The small molecule below binds the protein below.
Small molecule (SMILES): [H]/N=C\[C@H](C[C@@H]1CCNC1=O)NC(=O)[C@H](CC(C)C)NC(=O)CNc1c(F)cc(F)cc1F

Sequence of chain 1.A:
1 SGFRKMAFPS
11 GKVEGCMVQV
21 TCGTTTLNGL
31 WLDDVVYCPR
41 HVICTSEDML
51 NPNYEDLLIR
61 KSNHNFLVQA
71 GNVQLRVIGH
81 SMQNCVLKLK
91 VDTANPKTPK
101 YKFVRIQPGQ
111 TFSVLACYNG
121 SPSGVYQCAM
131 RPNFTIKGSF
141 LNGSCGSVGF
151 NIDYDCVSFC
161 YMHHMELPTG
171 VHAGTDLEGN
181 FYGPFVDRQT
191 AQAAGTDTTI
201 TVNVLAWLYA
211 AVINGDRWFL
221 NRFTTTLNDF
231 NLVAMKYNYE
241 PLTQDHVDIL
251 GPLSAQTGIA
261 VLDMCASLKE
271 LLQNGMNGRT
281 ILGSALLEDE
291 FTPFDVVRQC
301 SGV

Binding-site contacts:
Ligand atom C14 contacts residue MET165 of chain 1.A at 3.6 Å (hydrophobic).
Ligand atom C2 contacts residue HIS164 of chain 1.A at 3.5 Å.
Ligand atom N3 contacts residue CYS145 of chain 1.A at 2.9 Å (h-bond).
Ligand atom O3 contacts residue GLU166 of chain 1.A at 3.7 Å.
Ligand atom C11 contacts residue GLN189 of chain 1.A at 3.7 Å.
Ligand atom F2 contacts residue GLN192 of chain 1.A at 3.0 Å.
Ligand atom C21 contacts residue GLU166 of chain 1.A at 3.6 Å.
Ligand atom O2 contacts residue MET165 of chain 1.A at 3.2 Å.
Ligand atom N4 contacts residue GLY143 of chain 1.A at 3.5 Å (h-bond).
Ligand atom C20 contacts residue ASN142 of chain 1.A at 3.7 Å.
Ligand atom C3 contacts residue GLN189 of chain 1.A at 3.6 Å.
Ligand atom N4 contacts residue SER144 of chain 1.A at 3.6 Å.
Ligand atom C8 contacts residue GLU166 of chain 1.A at 3.6 Å.
Ligand atom C14 contacts residue GLU166 of chain 1.A at 3.6 Å.
Ligand atom N4 contacts residue CYS145 of chain 1.A at 2.7 Å (h-bond).
Ligand atom O3 contacts residue PHE140 of chain 1.A at 3.4 Å.
Ligand atom C15 contacts residue CYS145 of chain 1.A at 2.6 Å (hydrophobic).
Ligand atom N2 contacts residue GLN189 of chain 1.A at 3.3 Å (h-bond).
Ligand atom C16 contacts residue CYS145 of chain 1.A at 1.7 Å (hydrophobic).
Ligand atom C4 contacts residue GLN189 of chain 1.A at 3.6 Å.
Ligand atom O2 contacts residue GLU166 of chain 1.A at 2.8 Å (salt-bridge).
Ligand atom O3 contacts residue HIS163 of chain 1.A at 2.6 Å (h-bond).
Ligand atom C17 contacts residue SER144 of chain 1.A at 3.8 Å.
Ligand atom F2 contacts residue THR190 of chain 1.A at 3.0 Å.
Ligand atom F3 contacts residue GLU166 of chain 1.A at 3.3 Å.
Ligand atom C2 contacts residue GLN189 of chain 1.A at 3.8 Å.
Ligand atom C16 contacts residue HIS41 of chain 1.A at 3.8 Å.
Ligand atom F2 contacts residue ALA191 of chain 1.A at 3.3 Å.
Ligand atom C19 contacts residue ASN142 of chain 1.A at 3.4 Å.
Ligand atom N5 contacts residue GLU166 of chain 1.A at 3.5 Å (salt-bridge).
Ligand atom F3 contacts residue MET165 of chain 1.A at 2.7 Å.
Ligand atom C21 contacts residue HIS163 of chain 1.A at 3.7 Å.
Ligand atom N5 contacts residue PHE140 of chain 1.A at 3.2 Å (h-bond).
Ligand atom C17 contacts residue CYS145 of chain 1.A at 3.1 Å (hydrophobic).
Ligand atom N3 contacts residue HIS164 of chain 1.A at 3.0 Å (h-bond).
Ligand atom O3 contacts residue HIS172 of chain 1.A at 3.6 Å.
Ligand atom N1 contacts residue GLN189 of chain 1.A at 3.0 Å (h-bond).
Ligand atom C12 contacts residue THR190 of chain 1.A at 3.6 Å.
Ligand atom C13 contacts residue MET165 of chain 1.A at 3.7 Å (hydrophobic).
Ligand atom C1 contacts residue HIS164 of chain 1.A at 3.7 Å.

Sequence of chain 1.C:
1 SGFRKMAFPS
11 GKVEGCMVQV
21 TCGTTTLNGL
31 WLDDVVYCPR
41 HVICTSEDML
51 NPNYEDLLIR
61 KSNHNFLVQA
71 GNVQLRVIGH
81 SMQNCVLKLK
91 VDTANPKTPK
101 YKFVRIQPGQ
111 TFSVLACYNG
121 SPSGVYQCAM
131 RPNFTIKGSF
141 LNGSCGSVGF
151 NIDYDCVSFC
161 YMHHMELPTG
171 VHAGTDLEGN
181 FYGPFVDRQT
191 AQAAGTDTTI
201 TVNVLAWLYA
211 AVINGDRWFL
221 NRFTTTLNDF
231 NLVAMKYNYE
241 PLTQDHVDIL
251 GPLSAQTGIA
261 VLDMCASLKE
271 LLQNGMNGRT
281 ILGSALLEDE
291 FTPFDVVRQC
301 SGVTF